Sequence of chain 1.A:
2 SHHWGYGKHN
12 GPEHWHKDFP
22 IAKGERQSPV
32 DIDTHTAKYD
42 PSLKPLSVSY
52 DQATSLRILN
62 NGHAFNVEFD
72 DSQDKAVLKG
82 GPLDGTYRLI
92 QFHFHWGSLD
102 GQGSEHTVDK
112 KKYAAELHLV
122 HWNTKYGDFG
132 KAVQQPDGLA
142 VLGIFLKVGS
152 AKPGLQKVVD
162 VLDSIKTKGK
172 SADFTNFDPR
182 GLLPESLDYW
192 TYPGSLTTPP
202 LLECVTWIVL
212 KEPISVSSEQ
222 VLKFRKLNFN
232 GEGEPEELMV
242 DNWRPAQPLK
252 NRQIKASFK

This protein binds this small molecule.
Small molecule (SMILES): Nc1ncnc2c1ncn2[C@@H]1O[C@H](COS(N)(=O)=O)[C@@H](O)[C@H]1O

Binding-site contacts:
Ligand atom O4' contacts residue LEU197 of chain 1.A at 3.5 Å.
Ligand atom S contacts residue HIS119 of chain 1.A at 4.0 Å.
Ligand atom O1P contacts residue THR198 of chain 1.A at 2.9 Å (h-bond).
Ligand atom O2P contacts residue ZN1 of chain 1.B at 3.1 Å.
Ligand atom C5' contacts residue THR199 of chain 1.A at 3.4 Å.
Ligand atom O3' contacts residue HIS94 of chain 1.A at 3.1 Å.
Ligand atom S contacts residue HIS94 of chain 1.A at 4.0 Å.
Ligand atom N contacts residue ZN1 of chain 1.B at 1.9 Å.
Ligand atom N6 contacts residue PRO201 of chain 1.A at 3.6 Å.
Ligand atom C4 contacts residue LEU197 of chain 1.A at 4.0 Å (hydrophobic).
Ligand atom C5 contacts residue PRO201 of chain 1.A at 3.5 Å (hydrophobic).
Ligand atom O5' contacts residue THR199 of chain 1.A at 4.0 Å.
Ligand atom N contacts residue HIS94 of chain 1.A at 3.3 Å (h-bond).
Ligand atom C2 contacts residue PHE130 of chain 1.A at 3.9 Å (hydrophobic).
Ligand atom S contacts residue ZN1 of chain 1.B at 3.1 Å.
Ligand atom N contacts residue HIS119 of chain 1.A at 3.3 Å (h-bond).
Ligand atom O1P contacts residue LEU197 of chain 1.A at 3.3 Å.
Ligand atom S contacts residue THR198 of chain 1.A at 3.8 Å.
Ligand atom N7 contacts residue PRO200 of chain 1.A at 4.0 Å.
Ligand atom O2' contacts residue VAL121 of chain 1.A at 4.1 Å.
Ligand atom O1P contacts residue TRP208 of chain 1.A at 3.5 Å.
Ligand atom N contacts residue HIS96 of chain 1.A at 3.3 Å (h-bond).
Ligand atom O3' contacts residue GLN92 of chain 1.A at 3.2 Å (h-bond).
Ligand atom N contacts residue THR198 of chain 1.A at 2.8 Å (h-bond).
Ligand atom N1 contacts residue PRO201 of chain 1.A at 3.8 Å.
Ligand atom O5' contacts residue THR198 of chain 1.A at 3.6 Å (h-bond).
Ligand atom N3 contacts residue PHE130 of chain 1.A at 3.5 Å.
Ligand atom O2' contacts residue GLN92 of chain 1.A at 3.7 Å.
Ligand atom O2P contacts residue VAL121 of chain 1.A at 3.9 Å.
Ligand atom O2P contacts residue HIS119 of chain 1.A at 3.9 Å.
Ligand atom O1P contacts residue ZN1 of chain 1.B at 4.0 Å.
Ligand atom O2P contacts residue HIS94 of chain 1.A at 3.2 Å.
Ligand atom O5' contacts residue LEU197 of chain 1.A at 3.7 Å.
Ligand atom C4 contacts residue PRO201 of chain 1.A at 4.1 Å (hydrophobic).
Ligand atom O1P contacts residue SER196 of chain 1.A at 4.0 Å.
Ligand atom O2' contacts residue PHE130 of chain 1.A at 4.0 Å.
Ligand atom N7 contacts residue PRO201 of chain 1.A at 3.7 Å.
Ligand atom N3 contacts residue LEU197 of chain 1.A at 3.7 Å.
Ligand atom C2 contacts residue VAL134 of chain 1.A at 4.0 Å (hydrophobic).
Ligand atom C6 contacts residue PRO201 of chain 1.A at 3.5 Å (hydrophobic).